Binding-site contacts:
Ligand atom O34 contacts residue HIS111 of chain 1.A at 3.4 Å (h-bond).
Ligand atom S16 contacts residue LEU301 of chain 1.A at 3.9 Å.
Ligand atom C24 contacts residue TRP112 of chain 1.A at 3.3 Å (hydrophobic).
Ligand atom F9 contacts residue VAL48 of chain 1.A at 3.0 Å.
Ligand atom O15 contacts residue TRP21 of chain 1.A at 3.3 Å.
Ligand atom C20 contacts residue NDP1 of chain 1.B at 3.6 Å.
Ligand atom BR8 contacts residue THR114 of chain 1.A at 2.9 Å.
Ligand atom C5 contacts residue TRP21 of chain 1.A at 3.7 Å (hydrophobic).
Ligand atom C3 contacts residue PHE123 of chain 1.A at 3.7 Å (hydrophobic).
Ligand atom F9 contacts residue TYR49 of chain 1.A at 3.6 Å.
Ligand atom F14 contacts residue CYS299 of chain 1.A at 3.8 Å.
Ligand atom C26 contacts residue TRP112 of chain 1.A at 3.5 Å (hydrophobic).
Ligand atom BR8 contacts residue TRP112 of chain 1.A at 3.8 Å.
Ligand atom C27 contacts residue LEU301 of chain 1.A at 3.6 Å (hydrophobic).
Ligand atom F14 contacts residue ALA300 of chain 1.A at 3.0 Å.
Ligand atom C29 contacts residue TRP112 of chain 1.A at 3.6 Å (hydrophobic).
Ligand atom F14 contacts residue TRP112 of chain 1.A at 3.2 Å.
Ligand atom O34 contacts residue TRP112 of chain 1.A at 3.1 Å (h-bond).
Ligand atom C32 contacts residue NDP1 of chain 1.B at 3.5 Å.
Ligand atom BR8 contacts residue PHE116 of chain 1.A at 4.0 Å.
Ligand atom C32 contacts residue HIS111 of chain 1.A at 3.4 Å.
Ligand atom C32 contacts residue TYR49 of chain 1.A at 3.9 Å (hydrophobic).
Ligand atom O33 contacts residue NDP1 of chain 1.B at 3.0 Å.
Ligand atom C2 contacts residue TRP21 of chain 1.A at 3.2 Å (hydrophobic).
Ligand atom C29 contacts residue PHE123 of chain 1.A at 3.9 Å (hydrophobic).
Ligand atom C28 contacts residue LEU301 of chain 1.A at 4.0 Å (hydrophobic).
Ligand atom S16 contacts residue TRP220 of chain 1.A at 3.9 Å.
Ligand atom O33 contacts residue HIS111 of chain 1.A at 2.7 Å (h-bond).
Ligand atom C2 contacts residue TYR49 of chain 1.A at 3.9 Å (hydrophobic).
Ligand atom C25 contacts residue TRP112 of chain 1.A at 3.5 Å (hydrophobic).
Ligand atom F14 contacts residue LEU301 of chain 1.A at 3.3 Å.
Ligand atom C26 contacts residue PHE123 of chain 1.A at 3.8 Å (hydrophobic).
Ligand atom C4 contacts residue TRP21 of chain 1.A at 3.8 Å (hydrophobic).
Ligand atom O33 contacts residue TYR49 of chain 1.A at 2.8 Å (h-bond).
Ligand atom C27 contacts residue TRP112 of chain 1.A at 3.3 Å (hydrophobic).
Ligand atom C28 contacts residue TRP112 of chain 1.A at 3.4 Å (hydrophobic).
Ligand atom O34 contacts residue NDP1 of chain 1.B at 3.6 Å (h-bond).
Ligand atom F9 contacts residue TRP21 of chain 1.A at 3.9 Å.
Ligand atom C20 contacts residue TRP21 of chain 1.A at 3.5 Å (hydrophobic).
Ligand atom C13 contacts residue TRP112 of chain 1.A at 3.7 Å (hydrophobic).

The small molecule below binds the protein below.
Small molecule (SMILES): O=C(O)COc1cc(F)ccc1C(=S)NCc1ccc(Br)cc1F

Sequence of chain 1.A:
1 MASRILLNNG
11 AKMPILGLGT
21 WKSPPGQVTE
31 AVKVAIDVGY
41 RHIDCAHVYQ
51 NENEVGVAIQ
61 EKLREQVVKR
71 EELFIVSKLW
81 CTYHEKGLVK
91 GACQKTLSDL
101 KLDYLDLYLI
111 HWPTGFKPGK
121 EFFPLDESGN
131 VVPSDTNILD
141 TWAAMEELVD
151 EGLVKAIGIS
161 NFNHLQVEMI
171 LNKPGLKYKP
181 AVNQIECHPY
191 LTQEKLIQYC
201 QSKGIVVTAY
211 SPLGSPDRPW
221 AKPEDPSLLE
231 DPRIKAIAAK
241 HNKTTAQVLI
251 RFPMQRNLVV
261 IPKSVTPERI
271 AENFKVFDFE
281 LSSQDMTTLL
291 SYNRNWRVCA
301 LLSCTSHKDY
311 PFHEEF